Sequence of chain 1.B:
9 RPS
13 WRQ

Sequence of chain 1.A:
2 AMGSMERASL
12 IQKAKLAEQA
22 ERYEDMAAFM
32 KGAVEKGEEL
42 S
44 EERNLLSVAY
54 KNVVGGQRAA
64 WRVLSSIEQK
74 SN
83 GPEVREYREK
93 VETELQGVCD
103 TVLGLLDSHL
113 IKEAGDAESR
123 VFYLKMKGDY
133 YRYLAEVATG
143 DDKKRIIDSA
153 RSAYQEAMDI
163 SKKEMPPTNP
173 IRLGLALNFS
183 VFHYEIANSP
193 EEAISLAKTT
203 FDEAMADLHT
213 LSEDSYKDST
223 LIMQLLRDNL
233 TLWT

Binding-site contacts:
Ligand atom C02 contacts residue TRP13 of chain 1.B at 3.7 Å (hydrophobic).
Ligand atom C03 contacts residue PRO172 of chain 1.A at 3.4 Å (hydrophobic).
Ligand atom C03 contacts residue LYS127 of chain 1.A at 2.9 Å.
Ligand atom C18 contacts residue LYS127 of chain 1.A at 3.8 Å.
Ligand atom C10 contacts residue ILE173 of chain 1.A at 3.4 Å (hydrophobic).
Ligand atom C07 contacts residue PRO172 of chain 1.A at 3.8 Å (hydrophobic).
Ligand atom C19 contacts residue TRP13 of chain 1.B at 3.5 Å (hydrophobic).
Ligand atom C12 contacts residue ASN47 of chain 1.A at 3.2 Å.
Ligand atom N06 contacts residue PRO172 of chain 1.A at 3.8 Å.
Ligand atom C02 contacts residue LYS127 of chain 1.A at 2.5 Å.
Ligand atom C03 contacts residue TRP13 of chain 1.B at 3.7 Å (hydrophobic).
Ligand atom C19 contacts residue PHE124 of chain 1.A at 3.6 Å (hydrophobic).
Ligand atom C16 contacts residue ILE224 of chain 1.A at 3.9 Å (hydrophobic).
Ligand atom C13 contacts residue ASN47 of chain 1.A at 3.6 Å.
Ligand atom C04 contacts residue PRO172 of chain 1.A at 3.2 Å (hydrophobic).
Ligand atom C03 contacts residue ILE173 of chain 1.A at 4.1 Å (hydrophobic).
Ligand atom C11 contacts residue ILE173 of chain 1.A at 4.1 Å (hydrophobic).
Ligand atom N14 contacts residue PRO172 of chain 1.A at 3.9 Å.
Ligand atom C12 contacts residue CSO43 of chain 1.A at 3.3 Å.
Ligand atom N06 contacts residue TRP13 of chain 1.B at 4.2 Å.
Ligand atom C04 contacts residue TRP13 of chain 1.B at 3.5 Å (hydrophobic).
Ligand atom C16 contacts residue TRP13 of chain 1.B at 4.1 Å (hydrophobic).
Ligand atom C16 contacts residue PRO172 of chain 1.A at 3.8 Å (hydrophobic).
Ligand atom C01 contacts residue LYS127 of chain 1.A at 1.4 Å.
Ligand atom C11 contacts residue ASN47 of chain 1.A at 3.5 Å.
Ligand atom C18 contacts residue TRP13 of chain 1.B at 3.5 Å (hydrophobic).
Ligand atom C09 contacts residue ASN47 of chain 1.A at 3.9 Å.
Ligand atom C15 contacts residue PRO172 of chain 1.A at 3.9 Å (hydrophobic).
Ligand atom C19 contacts residue SER50 of chain 1.A at 4.0 Å.
Ligand atom C03 contacts residue GLY176 of chain 1.A at 3.9 Å.
Ligand atom C09 contacts residue ILE173 of chain 1.A at 3.5 Å (hydrophobic).
Ligand atom C01 contacts residue TRP13 of chain 1.B at 3.9 Å (hydrophobic).
Ligand atom C17 contacts residue TRP13 of chain 1.B at 3.3 Å (hydrophobic).
Ligand atom C11 contacts residue CSO43 of chain 1.A at 3.2 Å.
Ligand atom C04 contacts residue ILE224 of chain 1.A at 3.7 Å (hydrophobic).
Ligand atom C10 contacts residue ASN47 of chain 1.A at 3.6 Å.
Ligand atom C10 contacts residue PHE124 of chain 1.A at 4.0 Å (hydrophobic).
Ligand atom C04 contacts residue ILE173 of chain 1.A at 4.1 Å (hydrophobic).
Ligand atom C08 contacts residue ASN47 of chain 1.A at 4.2 Å.
Ligand atom C05 contacts residue TRP13 of chain 1.B at 3.7 Å (hydrophobic).

The protein below binds the small molecule below.
Small molecule (SMILES): Cc1cc(-n2ccnc2-c2ccccc2)ccc1C=O